Sequence of chain 1.D:
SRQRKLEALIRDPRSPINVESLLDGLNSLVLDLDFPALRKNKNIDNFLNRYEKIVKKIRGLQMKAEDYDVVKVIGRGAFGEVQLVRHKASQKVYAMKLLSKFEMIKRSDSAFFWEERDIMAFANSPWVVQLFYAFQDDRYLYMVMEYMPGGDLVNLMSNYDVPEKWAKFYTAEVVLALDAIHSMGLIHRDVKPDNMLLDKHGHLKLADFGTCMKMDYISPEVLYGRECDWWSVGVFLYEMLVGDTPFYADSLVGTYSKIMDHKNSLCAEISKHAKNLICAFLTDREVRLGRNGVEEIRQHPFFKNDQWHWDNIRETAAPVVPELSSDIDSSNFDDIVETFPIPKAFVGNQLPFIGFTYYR

The protein below binds the small molecule below.
Small molecule (SMILES): COc1cccc(CNC(=O)c2ccc3c(c2)OCc2cnccc2-3)c1

Binding-site contacts:
Ligand atom C10 contacts residue GLU152 of chain 1.D at 3.9 Å.
Ligand atom C7 contacts residue GLY83 of chain 1.D at 3.7 Å.
Ligand atom C3 contacts residue LYS103 of chain 1.D at 3.8 Å.
Ligand atom C3 contacts residue GLY83 of chain 1.D at 3.7 Å.
Ligand atom C8 contacts residue MES1 of chain 1.P at 3.4 Å.
Ligand atom O1 contacts residue PHE85 of chain 1.D at 3.2 Å (h-bond).
Ligand atom C7 contacts residue GLU87 of chain 1.D at 3.8 Å.
Ligand atom C21 contacts residue ASP214 of chain 1.D at 3.8 Å.
Ligand atom C7 contacts residue VAL88 of chain 1.D at 3.9 Å (hydrophobic).
Ligand atom C20 contacts residue VAL88 of chain 1.D at 3.7 Å (hydrophobic).
Ligand atom N2 contacts residue ALA101 of chain 1.D at 3.9 Å.
Ligand atom N1 contacts residue ASP214 of chain 1.D at 3.9 Å.
Ligand atom O3 contacts residue LYS103 of chain 1.D at 2.8 Å (salt-bridge).
Ligand atom C13 contacts residue MET154 of chain 1.D at 3.7 Å (hydrophobic).
Ligand atom C13 contacts residue PHE366 of chain 1.D at 3.8 Å (hydrophobic).
Ligand atom C1 contacts residue GLY83 of chain 1.D at 3.9 Å.
Ligand atom N2 contacts residue MET154 of chain 1.D at 2.7 Å (h-bond).
Ligand atom O1 contacts residue ALA84 of chain 1.D at 3.7 Å.
Ligand atom C2 contacts residue LYS103 of chain 1.D at 3.9 Å.
Ligand atom C9 contacts residue ALA101 of chain 1.D at 3.6 Å (hydrophobic).
Ligand atom C11 contacts residue LEU203 of chain 1.D at 3.7 Å (hydrophobic).
Ligand atom O3 contacts residue ASP214 of chain 1.D at 3.4 Å.
Ligand atom C8 contacts residue ALA84 of chain 1.D at 3.8 Å (hydrophobic).
Ligand atom O3 contacts residue GLU122 of chain 1.D at 3.9 Å.
Ligand atom C9 contacts residue MET154 of chain 1.D at 3.4 Å (hydrophobic).
Ligand atom N2 contacts residue TYR153 of chain 1.D at 3.6 Å.
Ligand atom C6 contacts residue GLY83 of chain 1.D at 3.6 Å.
Ligand atom C9 contacts residue TYR153 of chain 1.D at 3.8 Å (hydrophobic).
Ligand atom C8 contacts residue PHE85 of chain 1.D at 3.7 Å (hydrophobic).
Ligand atom C1 contacts residue LYS103 of chain 1.D at 3.7 Å.
Ligand atom C4 contacts residue VAL88 of chain 1.D at 3.5 Å (hydrophobic).
Ligand atom C16 contacts residue PHE366 of chain 1.D at 3.8 Å (hydrophobic).
Ligand atom C9 contacts residue GLU152 of chain 1.D at 3.0 Å.
Ligand atom N2 contacts residue GLU152 of chain 1.D at 3.8 Å.
Ligand atom C5 contacts residue ASP214 of chain 1.D at 3.3 Å.
Ligand atom C7 contacts residue GLY86 of chain 1.D at 3.7 Å.
Ligand atom C6 contacts residue GLY86 of chain 1.D at 3.6 Å.
Ligand atom C10 contacts residue ALA101 of chain 1.D at 3.8 Å (hydrophobic).
Ligand atom O1 contacts residue LEU105 of chain 1.D at 3.5 Å.
Ligand atom C17 contacts residue MET151 of chain 1.D at 3.7 Å (hydrophobic).